Sequence of chain 1.B:
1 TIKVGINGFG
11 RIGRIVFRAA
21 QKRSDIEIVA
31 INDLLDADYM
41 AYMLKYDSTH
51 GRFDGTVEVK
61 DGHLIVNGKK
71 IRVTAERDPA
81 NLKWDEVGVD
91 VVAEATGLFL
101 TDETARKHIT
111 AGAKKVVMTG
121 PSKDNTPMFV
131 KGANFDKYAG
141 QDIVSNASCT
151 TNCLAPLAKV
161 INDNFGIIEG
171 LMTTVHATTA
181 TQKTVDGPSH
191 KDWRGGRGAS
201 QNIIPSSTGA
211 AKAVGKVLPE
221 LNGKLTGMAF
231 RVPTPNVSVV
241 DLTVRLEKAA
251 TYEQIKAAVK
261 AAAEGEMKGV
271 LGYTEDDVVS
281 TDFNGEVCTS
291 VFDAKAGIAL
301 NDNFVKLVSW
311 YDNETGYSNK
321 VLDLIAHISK

Binding-site contacts:
Ligand atom O2P contacts residue VAL130 of chain 1.B at 3.7 Å.
Ligand atom C1 contacts residue LYS131 of chain 1.B at 4.2 Å.
Ligand atom O1P contacts residue PHE135 of chain 1.B at 4.4 Å.
Ligand atom O3P contacts residue ASP136 of chain 1.B at 2.9 Å (salt-bridge).
Ligand atom O3P contacts residue PHE135 of chain 1.B at 3.2 Å (h-bond).
Ligand atom P contacts residue ASN134 of chain 1.B at 3.9 Å.
Ligand atom O2P contacts residue ASP136 of chain 1.B at 4.2 Å.
Ligand atom O1 contacts residue LYS330 of chain 1.B at 4.2 Å.
Ligand atom O2P contacts residue ASN134 of chain 1.B at 3.5 Å (h-bond).
Ligand atom O3P contacts residue ASN134 of chain 1.B at 3.6 Å.
Ligand atom O1 contacts residue LYS131 of chain 1.B at 4.3 Å.
Ligand atom P contacts residue PHE135 of chain 1.B at 3.6 Å.
Ligand atom O4P contacts residue ALA133 of chain 1.B at 3.3 Å (h-bond).
Ligand atom P contacts residue GLY132 of chain 1.B at 3.7 Å.
Ligand atom P contacts residue ALA133 of chain 1.B at 3.8 Å.
Ligand atom O1 contacts residue HIS327 of chain 1.B at 4.1 Å.
Ligand atom O4P contacts residue GLY132 of chain 1.B at 3.0 Å.
Ligand atom C3 contacts residue PHE135 of chain 1.B at 4.0 Å (hydrophobic).
Ligand atom O4P contacts residue LYS159 of chain 1.B at 4.2 Å.
Ligand atom O1P contacts residue GLY132 of chain 1.B at 4.2 Å.
Ligand atom O4P contacts residue ASN134 of chain 1.B at 4.0 Å.
Ligand atom O2 contacts residue GLU266 of chain 1.B at 4.2 Å.
Ligand atom O2P contacts residue GLY132 of chain 1.B at 2.7 Å (h-bond).
Ligand atom O2P contacts residue ALA133 of chain 1.B at 3.4 Å (h-bond).
Ligand atom O2P contacts residue PHE135 of chain 1.B at 2.9 Å (h-bond).
Ligand atom O1 contacts residue PHE135 of chain 1.B at 4.0 Å.
Ligand atom O3P contacts residue ALA133 of chain 1.B at 4.0 Å.
Ligand atom C3 contacts residue GLY132 of chain 1.B at 4.2 Å.
Ligand atom O2P contacts residue LYS131 of chain 1.B at 3.6 Å.
Ligand atom P contacts residue ASP136 of chain 1.B at 4.0 Å.

A protein and the small-molecule ligand that binds it are described below.
Small molecule (SMILES): O=P(O)(O)OC[C@H](O)CO